A small-molecule ligand and the protein it binds are described below.
Small molecule (SMILES): Cc1cc(CCCCCCCOc2ccc(C3=N[C@@H](C)CO3)cc2)on1

Sequence of chain 6.A:
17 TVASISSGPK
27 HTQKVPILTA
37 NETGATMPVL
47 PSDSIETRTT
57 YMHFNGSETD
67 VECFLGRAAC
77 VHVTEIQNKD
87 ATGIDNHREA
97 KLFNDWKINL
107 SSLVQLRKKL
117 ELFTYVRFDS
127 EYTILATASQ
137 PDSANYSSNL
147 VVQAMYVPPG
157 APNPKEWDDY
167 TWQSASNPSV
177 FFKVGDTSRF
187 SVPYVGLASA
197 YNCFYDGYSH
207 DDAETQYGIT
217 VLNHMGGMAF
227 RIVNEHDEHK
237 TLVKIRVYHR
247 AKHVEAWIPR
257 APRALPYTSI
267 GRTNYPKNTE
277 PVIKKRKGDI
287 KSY

Sequence of chain 6.C:
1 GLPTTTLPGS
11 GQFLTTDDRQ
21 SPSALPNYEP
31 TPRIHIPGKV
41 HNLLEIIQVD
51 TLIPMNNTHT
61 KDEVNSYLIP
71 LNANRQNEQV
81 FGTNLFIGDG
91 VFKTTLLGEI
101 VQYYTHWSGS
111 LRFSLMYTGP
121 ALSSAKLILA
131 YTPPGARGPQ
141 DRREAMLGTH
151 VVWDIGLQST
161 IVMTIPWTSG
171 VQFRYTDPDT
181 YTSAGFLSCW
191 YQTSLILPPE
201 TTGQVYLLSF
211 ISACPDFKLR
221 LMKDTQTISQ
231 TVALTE

Binding-site contacts:
Ligand atom C5 contacts residue PHE186 of chain 6.A at 3.5 Å (hydrophobic).
Ligand atom O1 contacts residue ALA24 of chain 6.C at 3.6 Å.
Ligand atom C6B contacts residue TYR197 of chain 6.A at 3.6 Å (hydrophobic).
Ligand atom C1B contacts residue MET221 of chain 6.A at 3.8 Å (hydrophobic).
Ligand atom O1 contacts residue PHE186 of chain 6.A at 3.5 Å.
Ligand atom O1 contacts residue TYR152 of chain 6.A at 3.9 Å.
Ligand atom C31 contacts residue VAL176 of chain 6.A at 3.3 Å (hydrophobic).
Ligand atom C2B contacts residue MET221 of chain 6.A at 3.5 Å (hydrophobic).
Ligand atom O1B contacts residue MET221 of chain 6.A at 3.4 Å.
Ligand atom N2 contacts residue ALA24 of chain 6.C at 3.4 Å.
Ligand atom C3 contacts residue PHE186 of chain 6.A at 3.8 Å (hydrophobic).
Ligand atom C5C contacts residue TYR128 of chain 6.A at 3.5 Å (hydrophobic).
Ligand atom C4 contacts residue PHE186 of chain 6.A at 3.6 Å (hydrophobic).
Ligand atom C6B contacts residue LEU106 of chain 6.A at 3.9 Å (hydrophobic).
Ligand atom C3C contacts residue TYR128 of chain 6.A at 3.9 Å (hydrophobic).
Ligand atom C3B contacts residue MET221 of chain 6.A at 3.8 Å (hydrophobic).
Ligand atom C31 contacts residue SER175 of chain 6.A at 3.6 Å.
Ligand atom C7C contacts residue TYR197 of chain 6.A at 3.8 Å (hydrophobic).
Ligand atom C5C contacts residue ILE104 of chain 6.A at 3.8 Å (hydrophobic).
Ligand atom CM1 contacts residue SER107 of chain 6.A at 3.9 Å.
Ligand atom C4A contacts residue ASN219 of chain 6.A at 3.5 Å.
Ligand atom C5 contacts residue TYR152 of chain 6.A at 3.8 Å (hydrophobic).
Ligand atom C5B contacts residue TYR197 of chain 6.A at 3.7 Å (hydrophobic).
Ligand atom C6C contacts residue MET221 of chain 6.A at 3.7 Å (hydrophobic).
Ligand atom O1B contacts residue TYR128 of chain 6.A at 3.9 Å.
Ligand atom C6C contacts residue VAL191 of chain 6.A at 3.2 Å (hydrophobic).
Ligand atom N3A contacts residue ASN219 of chain 6.A at 3.0 Å (h-bond).
Ligand atom C5B contacts residue LEU106 of chain 6.A at 3.5 Å (hydrophobic).
Ligand atom C2C contacts residue VAL188 of chain 6.A at 3.2 Å (hydrophobic).
Ligand atom O1 contacts residue VAL188 of chain 6.A at 3.8 Å.
Ligand atom C4 contacts residue TYR152 of chain 6.A at 3.9 Å (hydrophobic).
Ligand atom C7C contacts residue TYR128 of chain 6.A at 3.6 Å (hydrophobic).
Ligand atom C31 contacts residue ALA150 of chain 6.A at 3.5 Å (hydrophobic).
Ligand atom C4C contacts residue TYR152 of chain 6.A at 3.8 Å (hydrophobic).
Ligand atom C4 contacts residue MET224 of chain 6.A at 3.8 Å (hydrophobic).
Ligand atom N2 contacts residue PHE186 of chain 6.A at 3.7 Å.
Ligand atom C3 contacts residue PRO174 of chain 6.A at 3.8 Å (hydrophobic).
Ligand atom C31 contacts residue PRO174 of chain 6.A at 3.4 Å (hydrophobic).
Ligand atom C3C contacts residue VAL188 of chain 6.A at 3.3 Å (hydrophobic).
Ligand atom C4B contacts residue LEU106 of chain 6.A at 3.7 Å (hydrophobic).